The protein below binds the small molecule below.
Small molecule (SMILES): CCCCOc1cc(C[C@@H]2CNC(=O)N2)ccc1OC

Sequence of chain 2.A:
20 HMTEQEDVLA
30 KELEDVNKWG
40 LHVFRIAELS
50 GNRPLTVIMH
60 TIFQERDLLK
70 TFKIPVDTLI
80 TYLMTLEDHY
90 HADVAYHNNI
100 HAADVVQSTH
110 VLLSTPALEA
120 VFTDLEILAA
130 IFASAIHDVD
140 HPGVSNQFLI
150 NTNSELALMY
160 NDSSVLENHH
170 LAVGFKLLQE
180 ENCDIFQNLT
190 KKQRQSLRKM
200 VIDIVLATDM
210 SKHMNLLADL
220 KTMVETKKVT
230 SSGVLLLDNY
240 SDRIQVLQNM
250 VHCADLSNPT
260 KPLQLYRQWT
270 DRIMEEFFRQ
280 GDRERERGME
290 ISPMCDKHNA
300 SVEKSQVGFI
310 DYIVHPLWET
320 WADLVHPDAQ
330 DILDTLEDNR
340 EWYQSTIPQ

Binding-site contacts:
Ligand atom C1 contacts residue PHE276 of chain 2.A at 3.4 Å (hydrophobic).
Ligand atom C5 contacts residue ILE272 of chain 2.A at 4.0 Å (hydrophobic).
Ligand atom C7 contacts residue TYR265 of chain 2.A at 3.9 Å (hydrophobic).
Ligand atom C8 contacts residue ASN257 of chain 2.A at 3.3 Å.
Ligand atom C4 contacts residue PHE308 of chain 2.A at 3.8 Å (hydrophobic).
Ligand atom O3 contacts residue MET209 of chain 2.A at 3.6 Å.
Ligand atom O1 contacts residue PHE308 of chain 2.A at 3.6 Å.
Ligand atom C3 contacts residue MET293 of chain 2.A at 3.8 Å (hydrophobic).
Ligand atom C9 contacts residue PHE308 of chain 2.A at 3.9 Å (hydrophobic).
Ligand atom C6 contacts residue ILE272 of chain 2.A at 3.7 Å (hydrophobic).
Ligand atom O1 contacts residue GLN305 of chain 2.A at 3.2 Å (h-bond).
Ligand atom C2 contacts residue MET293 of chain 2.A at 4.1 Å (hydrophobic).
Ligand atom C5 contacts residue GLN305 of chain 2.A at 4.1 Å.
Ligand atom C13 contacts residue ILE272 of chain 2.A at 3.8 Å (hydrophobic).
Ligand atom C7 contacts residue THR269 of chain 2.A at 3.6 Å.
Ligand atom O2 contacts residue ILE272 of chain 2.A at 3.4 Å.
Ligand atom C2 contacts residue MET273 of chain 2.A at 3.7 Å (hydrophobic).
Ligand atom O2 contacts residue GLN305 of chain 2.A at 3.1 Å (h-bond).
Ligand atom C5 contacts residue PHE308 of chain 2.A at 3.4 Å (hydrophobic).
Ligand atom C8 contacts residue TYR95 of chain 2.A at 3.8 Å (hydrophobic).
Ligand atom C13 contacts residue PHE276 of chain 2.A at 3.7 Å (hydrophobic).
Ligand atom C3 contacts residue GLN305 of chain 2.A at 3.8 Å.
Ligand atom C9 contacts residue ASN257 of chain 2.A at 3.9 Å.
Ligand atom O1 contacts residue ILE272 of chain 2.A at 4.0 Å.
Ligand atom C4 contacts residue GLN305 of chain 2.A at 4.0 Å.
Ligand atom C9 contacts residue TYR95 of chain 2.A at 3.6 Å (hydrophobic).
Ligand atom C2 contacts residue SER304 of chain 2.A at 4.0 Å.
Ligand atom C1 contacts residue MET273 of chain 2.A at 3.6 Å (hydrophobic).
Ligand atom C7 contacts residue GLN305 of chain 2.A at 3.7 Å.
Ligand atom N2 contacts residue HIS96 of chain 2.A at 4.1 Å.
Ligand atom C7 contacts residue ASN257 of chain 2.A at 3.8 Å.
Ligand atom C15 contacts residue PHE308 of chain 2.A at 3.4 Å (hydrophobic).
Ligand atom C6 contacts residue GLN305 of chain 2.A at 4.1 Å.
Ligand atom C10 contacts residue PHE308 of chain 2.A at 3.5 Å (hydrophobic).
Ligand atom C7 contacts residue TRP268 of chain 2.A at 4.0 Å (hydrophobic).
Ligand atom O2 contacts residue PHE308 of chain 2.A at 3.9 Å.
Ligand atom C2 contacts residue GLN305 of chain 2.A at 3.6 Å.
Ligand atom N1 contacts residue PHE276 of chain 2.A at 4.0 Å.
Ligand atom C8 contacts residue PHE308 of chain 2.A at 3.9 Å (hydrophobic).
Ligand atom C6 contacts residue PHE308 of chain 2.A at 3.4 Å (hydrophobic).